A small-molecule ligand and the protein it binds are described below.
Small molecule (SMILES): Oc1cccc(-c2ccccc2)c1O

Binding-site contacts:
Ligand atom CKB contacts residue ILE154 of chain 5.A at 3.4 Å (hydrophobic).
Ligand atom CK4 contacts residue FE21 of chain 5.C at 3.1 Å.
Ligand atom CK3 contacts residue FE21 of chain 5.C at 3.1 Å.
Ligand atom CKB contacts residue GOL1 of chain 5.H at 1.8 Å.
Ligand atom OK1 contacts residue ASP250 of chain 5.A at 3.3 Å (salt-bridge).
Ligand atom OK1 contacts residue HIS152 of chain 5.A at 3.2 Å.
Ligand atom CK3 contacts residue TYR256 of chain 5.A at 3.0 Å (hydrophobic).
Ligand atom CKC contacts residue ILE154 of chain 5.A at 3.1 Å (hydrophobic).
Ligand atom CK2 contacts residue HIS247 of chain 5.A at 3.2 Å.
Ligand atom OK1 contacts residue HIS200 of chain 5.A at 2.9 Å (h-bond).
Ligand atom CK1 contacts residue HIS247 of chain 5.A at 3.4 Å.
Ligand atom CK8 contacts residue GOL1 of chain 5.H at 1.6 Å.
Ligand atom OK1 contacts residue FE21 of chain 5.C at 2.4 Å.
Ligand atom CK2 contacts residue GOL1 of chain 5.H at 0.6 Å.
Ligand atom CKA contacts residue GOL1 of chain 5.H at 1.4 Å.
Ligand atom CKA contacts residue LEU297 of chain 5.A at 3.0 Å (hydrophobic).
Ligand atom CK5 contacts residue ASP250 of chain 5.A at 2.9 Å.
Ligand atom OK2 contacts residue GOL1 of chain 5.H at 2.2 Å (h-bond).
Ligand atom OK2 contacts residue FE21 of chain 5.C at 2.3 Å.
Ligand atom CK1 contacts residue GOL1 of chain 5.H at 1.2 Å.
Ligand atom CK5 contacts residue GOL1 of chain 5.H at 2.0 Å.
Ligand atom CKC contacts residue GOL1 of chain 5.H at 2.1 Å.
Ligand atom OK2 contacts residue HIS215 of chain 5.A at 3.0 Å (h-bond).
Ligand atom CK7 contacts residue GOL1 of chain 5.H at 1.0 Å.
Ligand atom CK4 contacts residue GOL1 of chain 5.H at 1.5 Å.
Ligand atom CK3 contacts residue GOL1 of chain 5.H at 0.9 Å.
Ligand atom CK1 contacts residue PHE192 of chain 5.A at 3.4 Å (hydrophobic).
Ligand atom CK9 contacts residue GOL1 of chain 5.H at 1.4 Å.
Ligand atom OK2 contacts residue TYR256 of chain 5.A at 2.5 Å (h-bond).
Ligand atom CK4 contacts residue HIS247 of chain 5.A at 3.1 Å.
Ligand atom CK3 contacts residue HIS247 of chain 5.A at 3.4 Å.
Ligand atom CK6 contacts residue GOL1 of chain 5.H at 2.0 Å.
Ligand atom CK5 contacts residue ASN249 of chain 5.A at 3.1 Å.
Ligand atom CK8 contacts residue TYR256 of chain 5.A at 3.4 Å (hydrophobic).
Ligand atom OK1 contacts residue GOL1 of chain 5.H at 2.8 Å (h-bond).
Ligand atom CK6 contacts residue ASN249 of chain 5.A at 3.1 Å.
Ligand atom CK5 contacts residue HIS247 of chain 5.A at 3.0 Å.
Ligand atom CKC contacts residue LEU190 of chain 5.A at 3.5 Å (hydrophobic).
Ligand atom CK6 contacts residue HIS247 of chain 5.A at 3.1 Å.
Ligand atom CKB contacts residue LEU190 of chain 5.A at 3.3 Å (hydrophobic).

Sequence of chain 5.A:
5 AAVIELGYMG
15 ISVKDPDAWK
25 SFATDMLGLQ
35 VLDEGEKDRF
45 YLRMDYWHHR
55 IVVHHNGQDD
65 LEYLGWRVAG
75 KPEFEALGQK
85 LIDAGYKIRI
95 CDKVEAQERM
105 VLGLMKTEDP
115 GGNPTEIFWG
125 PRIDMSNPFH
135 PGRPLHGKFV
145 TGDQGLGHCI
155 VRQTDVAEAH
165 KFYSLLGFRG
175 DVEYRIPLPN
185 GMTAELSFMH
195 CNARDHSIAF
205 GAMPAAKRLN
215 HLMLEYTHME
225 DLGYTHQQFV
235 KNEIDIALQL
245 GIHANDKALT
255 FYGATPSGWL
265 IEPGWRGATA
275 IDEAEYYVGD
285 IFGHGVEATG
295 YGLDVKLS